This small molecule binds to this protein.
Small molecule (SMILES): CNc1cc(Nc2c(F)c(F)cc(F)c2F)nn2c(C(=O)NC[C@@](C)(O)CO)cnc12

Binding-site contacts:
Ligand atom C contacts residue PHE296 of chain 1.A at 3.8 Å (hydrophobic).
Ligand atom O contacts residue PHE296 of chain 1.A at 3.8 Å.
Ligand atom C14 contacts residue HIS84 of chain 1.A at 3.9 Å.
Ligand atom C1 contacts residue PHE296 of chain 1.A at 3.7 Å (hydrophobic).
Ligand atom N contacts residue PHE296 of chain 1.A at 3.5 Å.
Ligand atom C7 contacts residue PHE296 of chain 1.A at 3.6 Å (hydrophobic).
Ligand atom C2 contacts residue PHE296 of chain 1.A at 3.4 Å (hydrophobic).
Ligand atom C13 contacts residue HIS84 of chain 1.A at 3.9 Å.
Ligand atom F1 contacts residue MET197 of chain 1.A at 3.4 Å.
Ligand atom N1 contacts residue PHE296 of chain 1.A at 3.5 Å.
Ligand atom F1 contacts residue THR195 of chain 1.A at 3.5 Å.
Ligand atom C contacts residue TYR83 of chain 1.A at 3.9 Å (hydrophobic).
Ligand atom C5 contacts residue PHE296 of chain 1.A at 3.6 Å (hydrophobic).
Ligand atom N3 contacts residue PHE296 of chain 1.A at 3.5 Å.
Ligand atom F1 contacts residue ASP242 of chain 1.A at 3.7 Å.
Ligand atom C16 contacts residue MET197 of chain 1.A at 3.8 Å (hydrophobic).
Ligand atom O1 contacts residue MET197 of chain 1.A at 3.9 Å.
Ligand atom C10 contacts residue MET197 of chain 1.A at 3.8 Å (hydrophobic).
Ligand atom C3 contacts residue PHE296 of chain 1.A at 3.5 Å (hydrophobic).
Ligand atom F contacts residue LEU243 of chain 1.A at 3.0 Å.
Ligand atom F contacts residue ASP242 of chain 1.A at 3.8 Å.
Ligand atom C5 contacts residue GLN293 of chain 1.A at 3.7 Å.
Ligand atom C7 contacts residue MET281 of chain 1.A at 3.9 Å (hydrophobic).
Ligand atom F3 contacts residue HIS84 of chain 1.A at 3.7 Å.
Ligand atom N3 contacts residue GLN293 of chain 1.A at 2.8 Å (h-bond).
Ligand atom N2 contacts residue GLN293 of chain 1.A at 3.5 Å (h-bond).
Ligand atom N5 contacts residue TYR83 of chain 1.A at 3.9 Å.
Ligand atom C4 contacts residue ASN245 of chain 1.A at 3.4 Å.
Ligand atom N2 contacts residue ILE260 of chain 1.A at 3.5 Å.
Ligand atom N4 contacts residue PHE296 of chain 1.A at 3.8 Å.
Ligand atom C4 contacts residue TRP256 of chain 1.A at 3.9 Å (hydrophobic).
Ligand atom C2 contacts residue GLN293 of chain 1.A at 3.9 Å.
Ligand atom C3 contacts residue ILE260 of chain 1.A at 3.6 Å (hydrophobic).
Ligand atom C4 contacts residue THR257 of chain 1.A at 3.9 Å.
Ligand atom F3 contacts residue PHE264 of chain 1.A at 3.8 Å.
Ligand atom F3 contacts residue ILE260 of chain 1.A at 3.2 Å.
Ligand atom C11 contacts residue MET281 of chain 1.A at 3.7 Å (hydrophobic).
Ligand atom F2 contacts residue HIS84 of chain 1.A at 3.8 Å.
Ligand atom C6 contacts residue PHE296 of chain 1.A at 3.6 Å (hydrophobic).
Ligand atom O contacts residue MET281 of chain 1.A at 3.3 Å.

Sequence of chain 1.A:
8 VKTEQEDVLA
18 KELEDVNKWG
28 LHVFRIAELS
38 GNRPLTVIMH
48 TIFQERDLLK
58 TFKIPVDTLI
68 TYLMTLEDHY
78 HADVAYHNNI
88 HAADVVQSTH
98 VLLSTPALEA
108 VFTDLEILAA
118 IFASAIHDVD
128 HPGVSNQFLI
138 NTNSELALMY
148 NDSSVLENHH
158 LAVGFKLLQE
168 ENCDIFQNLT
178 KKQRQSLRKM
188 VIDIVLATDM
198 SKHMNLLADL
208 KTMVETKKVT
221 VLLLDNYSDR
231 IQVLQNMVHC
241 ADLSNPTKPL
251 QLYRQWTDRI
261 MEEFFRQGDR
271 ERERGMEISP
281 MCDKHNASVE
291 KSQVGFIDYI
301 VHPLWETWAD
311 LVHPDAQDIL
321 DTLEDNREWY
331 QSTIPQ